Sequence of chain 2.B:
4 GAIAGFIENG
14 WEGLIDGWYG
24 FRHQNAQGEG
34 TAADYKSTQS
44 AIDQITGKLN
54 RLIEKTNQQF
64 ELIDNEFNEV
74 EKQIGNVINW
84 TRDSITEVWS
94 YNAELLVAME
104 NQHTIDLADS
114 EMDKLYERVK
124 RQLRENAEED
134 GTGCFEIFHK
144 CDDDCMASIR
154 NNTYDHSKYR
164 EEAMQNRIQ

Sequence of chain 2.A:
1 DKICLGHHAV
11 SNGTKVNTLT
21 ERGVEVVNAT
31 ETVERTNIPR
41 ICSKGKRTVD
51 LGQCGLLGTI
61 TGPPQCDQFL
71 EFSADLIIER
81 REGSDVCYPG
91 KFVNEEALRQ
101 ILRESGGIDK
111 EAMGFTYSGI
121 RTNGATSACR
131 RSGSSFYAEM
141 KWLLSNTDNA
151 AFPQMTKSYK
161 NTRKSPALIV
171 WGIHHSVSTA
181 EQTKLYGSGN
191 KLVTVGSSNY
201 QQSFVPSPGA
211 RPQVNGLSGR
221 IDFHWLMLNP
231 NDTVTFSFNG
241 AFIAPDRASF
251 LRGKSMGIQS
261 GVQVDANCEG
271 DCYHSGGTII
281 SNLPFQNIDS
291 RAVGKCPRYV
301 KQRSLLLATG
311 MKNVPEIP

The protein below binds the small molecule below.
Small molecule (SMILES): CC(=O)N[C@H]1[C@H](O[C@H]2[C@H](O)[C@@H](NC(C)=O)CO[C@@H]2CO)O[C@H](CO)[C@@H](O[C@@H]2O[C@H](CO)[C@@H](O)[C@H](O)[C@@H]2O)[C@@H]1O

Binding-site contacts:
Ligand atom O3 contacts residue ASN28 of chain 2.A at 4.5 Å.
Ligand atom C6 contacts residue THR30 of chain 2.A at 4.0 Å.
Ligand atom O6 contacts residue THR309 of chain 2.A at 3.8 Å.
Ligand atom C1 contacts residue THR309 of chain 2.A at 3.8 Å.
Ligand atom C5 contacts residue ASN28 of chain 2.A at 3.6 Å.
Ligand atom C6 contacts residue THR309 of chain 2.A at 4.3 Å.
Ligand atom O5 contacts residue ASN28 of chain 2.A at 2.4 Å (h-bond).
Ligand atom C2 contacts residue ASN28 of chain 2.A at 2.1 Å.
Ligand atom C5 contacts residue THR309 of chain 2.A at 4.4 Å.
Ligand atom C8 contacts residue ASN28 of chain 2.A at 4.5 Å.
Ligand atom N2 contacts residue ASN28 of chain 2.A at 2.5 Å (h-bond).
Ligand atom O7 contacts residue ASN28 of chain 2.A at 4.0 Å.
Ligand atom C7 contacts residue ASN28 of chain 2.A at 3.5 Å.
Ligand atom C3 contacts residue ASN28 of chain 2.A at 3.5 Å.
Ligand atom O5 contacts residue THR309 of chain 2.A at 3.2 Å (h-bond).
Ligand atom O6 contacts residue LEU52 of chain 2.B at 3.5 Å.
Ligand atom C4 contacts residue ASN28 of chain 2.A at 4.1 Å.
Ligand atom C1 contacts residue ASN28 of chain 2.A at 1.4 Å.
Ligand atom C8 contacts residue THR30 of chain 2.A at 3.4 Å.